Sequence of chain 1.A:
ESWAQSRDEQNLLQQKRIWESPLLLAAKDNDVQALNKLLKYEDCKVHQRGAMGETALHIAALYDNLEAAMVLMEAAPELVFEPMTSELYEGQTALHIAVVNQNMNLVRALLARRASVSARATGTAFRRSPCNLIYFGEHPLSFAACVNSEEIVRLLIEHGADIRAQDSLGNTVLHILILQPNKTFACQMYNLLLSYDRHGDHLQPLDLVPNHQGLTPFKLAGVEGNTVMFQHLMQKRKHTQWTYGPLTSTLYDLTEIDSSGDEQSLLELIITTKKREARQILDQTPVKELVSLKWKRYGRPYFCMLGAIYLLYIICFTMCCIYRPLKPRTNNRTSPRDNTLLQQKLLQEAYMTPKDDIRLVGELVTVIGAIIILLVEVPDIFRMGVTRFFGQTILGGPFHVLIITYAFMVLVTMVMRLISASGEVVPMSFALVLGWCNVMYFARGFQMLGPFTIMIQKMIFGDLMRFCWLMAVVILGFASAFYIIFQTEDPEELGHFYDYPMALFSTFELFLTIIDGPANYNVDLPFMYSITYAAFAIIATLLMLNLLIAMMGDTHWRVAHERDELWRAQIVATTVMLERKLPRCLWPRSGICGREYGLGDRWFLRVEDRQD

This protein binds this small molecule.
Small molecule (SMILES): CC(C)CCC[C@@H](C)[C@H]1CC[C@H]2[C@@H]3CC=C4C[C@@H](OC(=O)CCC(=O)O)CC[C@]4(C)[C@H]3CC[C@]12C

Binding-site contacts:
Ligand atom CAK contacts residue CYS463 of chain 1.D at 3.5 Å (hydrophobic).
Ligand atom CAQ contacts residue VAL459 of chain 1.D at 3.6 Å (hydrophobic).
Ligand atom CAD contacts residue ILE486 of chain 1.D at 3.1 Å (hydrophobic).
Ligand atom CAL contacts residue THR479 of chain 1.D at 3.2 Å.
Ligand atom OAF contacts residue GLN596 of chain 1.D at 3.0 Å (h-bond).
Ligand atom CAY contacts residue THR479 of chain 1.D at 3.9 Å.
Ligand atom CAV contacts residue ILE482 of chain 1.D at 3.4 Å (hydrophobic).
Ligand atom CAM contacts residue PHE425 of chain 1.D at 3.5 Å (hydrophobic).
Ligand atom CAB contacts residue ILE557 of chain 1.A at 3.6 Å (hydrophobic).
Ligand atom OAH contacts residue ILE480 of chain 1.D at 3.4 Å (h-bond).
Ligand atom CAX contacts residue THR479 of chain 1.D at 3.7 Å.
Ligand atom CAY contacts residue PHE425 of chain 1.D at 3.4 Å (hydrophobic).
Ligand atom CAP contacts residue VAL459 of chain 1.D at 3.3 Å (hydrophobic).
Ligand atom CAA contacts residue SER455 of chain 1.D at 3.2 Å.
Ligand atom CAN contacts residue PHE456 of chain 1.D at 3.5 Å (hydrophobic).
Ligand atom CAM contacts residue GLN483 of chain 1.D at 3.5 Å.
Ligand atom CAJ contacts residue PHE456 of chain 1.D at 3.8 Å (hydrophobic).
Ligand atom CAQ contacts residue ILE565 of chain 1.A at 3.2 Å (hydrophobic).
Ligand atom OAG contacts residue PHE425 of chain 1.D at 3.0 Å.
Ligand atom OAH contacts residue GLN596 of chain 1.D at 3.8 Å.
Ligand atom OAW contacts residue ILE482 of chain 1.D at 3.4 Å.
Ligand atom OAH contacts residue THR479 of chain 1.D at 3.2 Å.
Ligand atom CAA contacts residue PHE456 of chain 1.D at 3.7 Å (hydrophobic).
Ligand atom CAA contacts residue THR558 of chain 1.A at 3.7 Å.
Ligand atom CBF contacts residue LEU428 of chain 1.D at 3.8 Å (hydrophobic).
Ligand atom CAO contacts residue ALA561 of chain 1.A at 3.8 Å (hydrophobic).
Ligand atom CAN contacts residue VAL459 of chain 1.D at 3.9 Å (hydrophobic).
Ligand atom CAL contacts residue GLN483 of chain 1.D at 3.1 Å.
Ligand atom CAC contacts residue LEU460 of chain 1.D at 3.6 Å (hydrophobic).
Ligand atom CAX contacts residue GLN596 of chain 1.D at 3.5 Å.
Ligand atom CAB contacts residue THR558 of chain 1.A at 3.8 Å.
Ligand atom CAL contacts residue ILE480 of chain 1.D at 3.8 Å (hydrophobic).
Ligand atom OAF contacts residue PHE425 of chain 1.D at 3.7 Å.
Ligand atom OAF contacts residue ARG470 of chain 1.D at 2.8 Å (salt-bridge).
Ligand atom OAG contacts residue THR479 of chain 1.D at 3.3 Å.
Ligand atom CAX contacts residue GLN483 of chain 1.D at 3.9 Å.
Ligand atom CAB contacts residue PHE456 of chain 1.D at 3.7 Å (hydrophobic).
Ligand atom CAR contacts residue PRO424 of chain 1.D at 3.9 Å (hydrophobic).
Ligand atom CAA contacts residue VAL459 of chain 1.D at 3.8 Å (hydrophobic).
Ligand atom CBE contacts residue LEU460 of chain 1.D at 3.8 Å (hydrophobic).

Sequence of chain 1.D:
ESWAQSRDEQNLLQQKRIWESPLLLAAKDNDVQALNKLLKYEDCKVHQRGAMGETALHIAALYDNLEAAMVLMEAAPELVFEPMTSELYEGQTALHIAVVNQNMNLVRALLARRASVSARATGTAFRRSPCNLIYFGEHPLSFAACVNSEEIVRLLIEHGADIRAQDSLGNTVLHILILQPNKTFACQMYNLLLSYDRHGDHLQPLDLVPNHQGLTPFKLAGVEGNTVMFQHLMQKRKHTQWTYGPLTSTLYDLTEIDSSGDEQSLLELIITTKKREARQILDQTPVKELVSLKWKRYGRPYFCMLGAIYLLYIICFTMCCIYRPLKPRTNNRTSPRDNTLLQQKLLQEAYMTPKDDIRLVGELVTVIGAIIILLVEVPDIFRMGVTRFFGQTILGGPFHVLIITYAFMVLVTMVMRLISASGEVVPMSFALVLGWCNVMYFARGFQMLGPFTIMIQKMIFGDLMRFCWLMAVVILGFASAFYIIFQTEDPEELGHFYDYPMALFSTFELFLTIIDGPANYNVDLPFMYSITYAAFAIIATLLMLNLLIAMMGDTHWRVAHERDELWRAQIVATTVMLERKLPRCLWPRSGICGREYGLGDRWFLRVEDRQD